Sequence of chain 1.C:
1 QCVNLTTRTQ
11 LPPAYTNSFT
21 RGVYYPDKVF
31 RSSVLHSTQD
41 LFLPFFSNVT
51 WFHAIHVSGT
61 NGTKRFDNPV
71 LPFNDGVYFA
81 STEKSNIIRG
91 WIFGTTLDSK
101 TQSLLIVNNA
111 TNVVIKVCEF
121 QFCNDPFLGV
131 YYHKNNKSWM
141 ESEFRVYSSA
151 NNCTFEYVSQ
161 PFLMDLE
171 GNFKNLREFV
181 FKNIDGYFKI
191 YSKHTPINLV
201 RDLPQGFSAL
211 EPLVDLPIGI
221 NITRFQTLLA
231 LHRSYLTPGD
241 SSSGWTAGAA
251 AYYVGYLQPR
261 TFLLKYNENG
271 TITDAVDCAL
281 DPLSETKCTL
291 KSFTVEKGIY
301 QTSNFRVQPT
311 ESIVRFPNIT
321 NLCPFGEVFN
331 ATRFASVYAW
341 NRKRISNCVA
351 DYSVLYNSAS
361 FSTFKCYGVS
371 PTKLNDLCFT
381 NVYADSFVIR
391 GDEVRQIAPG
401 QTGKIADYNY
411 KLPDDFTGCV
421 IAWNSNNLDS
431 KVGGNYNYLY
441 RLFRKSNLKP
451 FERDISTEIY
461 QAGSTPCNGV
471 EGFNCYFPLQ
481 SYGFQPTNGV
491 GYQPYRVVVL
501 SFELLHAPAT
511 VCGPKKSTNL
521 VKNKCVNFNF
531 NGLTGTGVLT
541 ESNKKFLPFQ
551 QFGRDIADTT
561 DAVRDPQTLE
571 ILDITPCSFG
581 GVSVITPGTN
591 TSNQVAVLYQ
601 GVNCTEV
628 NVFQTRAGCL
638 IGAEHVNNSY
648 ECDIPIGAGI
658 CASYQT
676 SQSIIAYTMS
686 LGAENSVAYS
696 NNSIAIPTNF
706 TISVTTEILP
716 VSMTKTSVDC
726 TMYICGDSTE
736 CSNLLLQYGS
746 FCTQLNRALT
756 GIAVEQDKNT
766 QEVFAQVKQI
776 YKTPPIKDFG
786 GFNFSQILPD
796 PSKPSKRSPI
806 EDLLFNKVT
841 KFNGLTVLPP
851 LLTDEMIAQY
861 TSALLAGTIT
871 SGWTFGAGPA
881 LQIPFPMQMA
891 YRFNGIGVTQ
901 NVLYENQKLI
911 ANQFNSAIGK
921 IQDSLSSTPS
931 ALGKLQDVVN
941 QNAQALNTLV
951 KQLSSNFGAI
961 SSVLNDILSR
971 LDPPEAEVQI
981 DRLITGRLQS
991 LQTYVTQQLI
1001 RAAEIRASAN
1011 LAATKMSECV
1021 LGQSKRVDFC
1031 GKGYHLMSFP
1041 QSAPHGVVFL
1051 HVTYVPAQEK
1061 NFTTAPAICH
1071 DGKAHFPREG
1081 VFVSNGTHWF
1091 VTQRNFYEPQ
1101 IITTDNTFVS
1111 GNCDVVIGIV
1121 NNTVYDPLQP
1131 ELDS

This protein binds this small molecule.
Small molecule (SMILES): CC(=O)N[C@@H]1[C@@H](O)[C@H](O)[C@@H](CO)O[C@H]1O

Binding-site contacts:
Ligand atom C1 contacts residue ASN603 of chain 1.C at 1.4 Å.
Ligand atom O7 contacts residue THR605 of chain 1.C at 3.3 Å.
Ligand atom C2 contacts residue ASN603 of chain 1.C at 2.5 Å.
Ligand atom O5 contacts residue ASN603 of chain 1.C at 2.4 Å (h-bond).
Ligand atom C5 contacts residue ASN603 of chain 1.C at 3.7 Å.
Ligand atom C8 contacts residue THR605 of chain 1.C at 3.9 Å.
Ligand atom O7 contacts residue ASN603 of chain 1.C at 4.2 Å.
Ligand atom C3 contacts residue ASN603 of chain 1.C at 3.8 Å.
Ligand atom C7 contacts residue THR605 of chain 1.C at 3.7 Å.
Ligand atom N2 contacts residue ASN603 of chain 1.C at 2.9 Å (h-bond).
Ligand atom C7 contacts residue ASN603 of chain 1.C at 3.9 Å.
Ligand atom C4 contacts residue ASN603 of chain 1.C at 4.3 Å.